Sequence of chain 34.C:
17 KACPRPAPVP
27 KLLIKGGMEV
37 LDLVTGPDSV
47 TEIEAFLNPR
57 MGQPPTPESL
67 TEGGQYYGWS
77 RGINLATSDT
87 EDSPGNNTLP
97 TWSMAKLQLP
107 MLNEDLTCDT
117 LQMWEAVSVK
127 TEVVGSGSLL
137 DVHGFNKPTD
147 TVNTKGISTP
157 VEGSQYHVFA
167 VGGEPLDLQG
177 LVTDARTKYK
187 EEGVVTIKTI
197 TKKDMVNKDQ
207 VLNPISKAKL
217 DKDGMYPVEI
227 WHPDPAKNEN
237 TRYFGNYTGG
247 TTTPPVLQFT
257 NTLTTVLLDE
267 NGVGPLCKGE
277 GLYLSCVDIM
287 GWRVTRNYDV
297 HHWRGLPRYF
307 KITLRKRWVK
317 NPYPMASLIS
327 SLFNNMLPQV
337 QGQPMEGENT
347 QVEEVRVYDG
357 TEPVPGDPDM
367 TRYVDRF

The small molecule below binds the protein below.
Small molecule (SMILES): CC(=O)N[C@@H]1[C@@H](O[C@@H]2O[C@H](CO)[C@H](O)[C@H](O[C@]3(C(=O)O)C[C@H](O)[C@@H](NC(C)=O)[C@H]([C@H](O)[C@H](O)CO)O3)[C@H]2O)[C@H](O)[C@@H](CO[C@]2(C(=O)O)C[C@H](O)[C@@H](NC(C)=O)[C@H]([C@H](O)[C@H](O)CO)O2)O[C@H]1O

Binding-site contacts:
Ligand atom C3 contacts residue GLY78 of chain 34.C at 4.1 Å.
Ligand atom O4 contacts residue HIS298 of chain 34.C at 3.1 Å (h-bond).
Ligand atom C6 contacts residue ASN93 of chain 34.C at 3.9 Å.
Ligand atom O1A contacts residue GLY78 of chain 34.C at 3.1 Å (h-bond).
Ligand atom C3 contacts residue GLY78 of chain 34.C at 3.8 Å.
Ligand atom C2 contacts residue GLY78 of chain 34.C at 4.0 Å.
Ligand atom O1B contacts residue ARG77 of chain 34.C at 3.1 Å (salt-bridge).
Ligand atom O10 contacts residue ASN293 of chain 34.C at 4.5 Å.
Ligand atom C10 contacts residue TYR72 of chain 34.C at 4.0 Å (hydrophobic).
Ligand atom C4 contacts residue GLY78 of chain 34.C at 3.5 Å.
Ligand atom C1 contacts residue ARG77 of chain 34.C at 3.4 Å.
Ligand atom C1 contacts residue GLY78 of chain 34.C at 4.0 Å.
Ligand atom C7 contacts residue TYR72 of chain 34.C at 4.3 Å (hydrophobic).
Ligand atom C8 contacts residue ARG77 of chain 34.C at 4.4 Å.
Ligand atom C11 contacts residue TYR72 of chain 34.C at 4.2 Å (hydrophobic).
Ligand atom O4 contacts residue THR291 of chain 34.C at 3.9 Å.
Ligand atom O1A contacts residue ARG77 of chain 34.C at 2.9 Å (salt-bridge).
Ligand atom C4 contacts residue HIS298 of chain 34.C at 3.9 Å.
Ligand atom O1B contacts residue TYR72 of chain 34.C at 4.2 Å.
Ligand atom O4 contacts residue TYR72 of chain 34.C at 4.0 Å.
Ligand atom C6 contacts residue TYR72 of chain 34.C at 3.7 Å (hydrophobic).
Ligand atom C11 contacts residue ASP85 of chain 34.D at 4.0 Å.
Ligand atom O1A contacts residue TYR72 of chain 34.C at 4.0 Å.
Ligand atom O4 contacts residue ASN80 of chain 34.C at 4.4 Å.
Ligand atom N5 contacts residue TYR72 of chain 34.C at 2.9 Å (h-bond).
Ligand atom O4 contacts residue GLY78 of chain 34.C at 3.4 Å.
Ligand atom C4 contacts residue TYR72 of chain 34.C at 3.5 Å (hydrophobic).
Ligand atom C3 contacts residue ARG77 of chain 34.C at 4.3 Å.
Ligand atom O6 contacts residue ASN93 of chain 34.C at 4.3 Å.
Ligand atom C1 contacts residue TYR72 of chain 34.C at 4.3 Å (hydrophobic).
Ligand atom C5 contacts residue TYR72 of chain 34.C at 3.5 Å (hydrophobic).
Ligand atom O1B contacts residue SER89 of chain 34.C at 4.4 Å.
Ligand atom O4 contacts residue ILE79 of chain 34.C at 3.9 Å.
Ligand atom C3 contacts residue HIS298 of chain 34.C at 4.0 Å.
Ligand atom O8 contacts residue ARG77 of chain 34.C at 3.5 Å (salt-bridge).
Ligand atom O8 contacts residue TYR72 of chain 34.C at 4.0 Å.
Ligand atom O3 contacts residue GLY78 of chain 34.C at 3.5 Å.

Sequence of chain 34.D:
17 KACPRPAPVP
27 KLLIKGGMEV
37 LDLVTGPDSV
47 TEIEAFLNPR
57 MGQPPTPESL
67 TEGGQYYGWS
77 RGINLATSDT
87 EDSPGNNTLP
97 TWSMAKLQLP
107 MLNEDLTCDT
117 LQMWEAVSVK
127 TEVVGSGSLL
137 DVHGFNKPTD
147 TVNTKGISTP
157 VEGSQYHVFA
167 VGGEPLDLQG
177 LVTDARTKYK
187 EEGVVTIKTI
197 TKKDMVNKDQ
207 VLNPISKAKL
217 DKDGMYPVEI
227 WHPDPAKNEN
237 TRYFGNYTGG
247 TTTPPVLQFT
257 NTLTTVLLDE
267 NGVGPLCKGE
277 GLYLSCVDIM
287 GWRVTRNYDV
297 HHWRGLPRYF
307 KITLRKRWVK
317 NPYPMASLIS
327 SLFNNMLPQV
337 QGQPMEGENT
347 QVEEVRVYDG